Binding-site contacts:
Ligand atom C2 contacts residue ASN165 of chain 1.A at 2.5 Å.
Ligand atom C1 contacts residue ASN165 of chain 1.A at 1.4 Å.
Ligand atom N2 contacts residue ASN165 of chain 1.A at 2.9 Å (h-bond).
Ligand atom O5 contacts residue ASN165 of chain 1.A at 2.4 Å (h-bond).
Ligand atom C5 contacts residue ASN165 of chain 1.A at 3.7 Å.
Ligand atom C8 contacts residue ASN164 of chain 1.A at 4.1 Å.
Ligand atom C4 contacts residue ASN165 of chain 1.A at 4.2 Å.
Ligand atom C7 contacts residue ASN165 of chain 1.A at 4.0 Å.
Ligand atom C3 contacts residue ASN165 of chain 1.A at 3.8 Å.

Sequence of chain 1.A:
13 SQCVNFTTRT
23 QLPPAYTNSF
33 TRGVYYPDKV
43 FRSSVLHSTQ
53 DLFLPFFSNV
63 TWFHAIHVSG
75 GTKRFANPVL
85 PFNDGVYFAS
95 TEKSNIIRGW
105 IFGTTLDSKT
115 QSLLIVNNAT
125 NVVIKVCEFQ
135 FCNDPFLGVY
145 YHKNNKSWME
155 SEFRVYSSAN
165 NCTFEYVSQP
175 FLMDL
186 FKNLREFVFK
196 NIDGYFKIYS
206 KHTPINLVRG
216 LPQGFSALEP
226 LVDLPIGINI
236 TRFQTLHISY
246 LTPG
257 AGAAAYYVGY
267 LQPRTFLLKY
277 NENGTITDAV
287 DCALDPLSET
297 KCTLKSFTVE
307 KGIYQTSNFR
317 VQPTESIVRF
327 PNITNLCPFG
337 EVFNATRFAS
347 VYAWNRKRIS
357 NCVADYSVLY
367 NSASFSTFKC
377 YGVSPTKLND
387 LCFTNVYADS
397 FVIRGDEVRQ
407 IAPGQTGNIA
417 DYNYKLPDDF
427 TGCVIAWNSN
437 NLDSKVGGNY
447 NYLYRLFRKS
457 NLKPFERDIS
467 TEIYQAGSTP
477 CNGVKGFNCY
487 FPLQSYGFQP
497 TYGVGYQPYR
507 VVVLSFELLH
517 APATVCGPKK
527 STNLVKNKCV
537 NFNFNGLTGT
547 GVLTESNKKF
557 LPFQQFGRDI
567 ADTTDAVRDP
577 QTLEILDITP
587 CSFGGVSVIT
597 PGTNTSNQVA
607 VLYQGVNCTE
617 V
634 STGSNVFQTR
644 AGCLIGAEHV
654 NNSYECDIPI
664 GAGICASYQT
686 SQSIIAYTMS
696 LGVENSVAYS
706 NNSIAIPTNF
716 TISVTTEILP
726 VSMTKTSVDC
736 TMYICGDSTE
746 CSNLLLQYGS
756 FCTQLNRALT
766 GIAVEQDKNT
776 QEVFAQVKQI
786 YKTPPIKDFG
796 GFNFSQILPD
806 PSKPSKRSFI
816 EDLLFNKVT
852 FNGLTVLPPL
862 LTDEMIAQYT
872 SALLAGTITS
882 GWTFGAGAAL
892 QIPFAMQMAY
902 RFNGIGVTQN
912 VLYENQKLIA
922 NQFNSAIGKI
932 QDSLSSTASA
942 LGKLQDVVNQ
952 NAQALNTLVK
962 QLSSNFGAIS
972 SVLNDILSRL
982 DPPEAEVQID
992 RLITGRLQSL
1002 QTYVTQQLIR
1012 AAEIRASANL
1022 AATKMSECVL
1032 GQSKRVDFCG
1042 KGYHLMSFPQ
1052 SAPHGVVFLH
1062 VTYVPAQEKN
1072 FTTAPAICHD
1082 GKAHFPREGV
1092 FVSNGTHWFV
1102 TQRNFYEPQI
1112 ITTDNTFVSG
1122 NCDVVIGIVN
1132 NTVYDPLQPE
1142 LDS

The small molecule below binds the protein below.
Small molecule (SMILES): CC(=O)N[C@@H]1[C@@H](O)[C@H](O)[C@@H](CO)O[C@H]1O